Binding-site contacts:
Ligand atom O3 contacts residue GLY33 of chain 1.A at 3.1 Å.
Ligand atom C3 contacts residue GLN242 of chain 1.A at 3.3 Å.
Ligand atom O5 contacts residue TRP265 of chain 1.A at 3.4 Å.
Ligand atom O5 contacts residue TRP372 of chain 1.A at 3.6 Å.
Ligand atom O5 contacts residue GLY268 of chain 1.A at 3.1 Å.
Ligand atom C1 contacts residue ALA337 of chain 1.A at 3.7 Å (hydrophobic).
Ligand atom C1 contacts residue GLY268 of chain 1.A at 3.2 Å.
Ligand atom O3 contacts residue ARG34 of chain 1.A at 3.6 Å.
Ligand atom O4 contacts residue ASN60 of chain 1.A at 3.5 Å (h-bond).
Ligand atom C4 contacts residue ASP374 of chain 1.A at 3.3 Å.
Ligand atom O1 contacts residue ALA337 of chain 1.A at 2.5 Å (h-bond).
Ligand atom O3 contacts residue ALA30 of chain 1.A at 2.8 Å (h-bond).
Ligand atom C2 contacts residue ASP272 of chain 1.A at 3.3 Å.
Ligand atom C5 contacts residue HIS187 of chain 1.A at 3.4 Å.
Ligand atom O1 contacts residue LYS271 of chain 1.A at 3.1 Å (salt-bridge).
Ligand atom O3 contacts residue GLN242 of chain 1.A at 2.6 Å (h-bond).
Ligand atom O2 contacts residue GLY33 of chain 1.A at 3.0 Å (h-bond).
Ligand atom O2 contacts residue ALA30 of chain 1.A at 3.5 Å (h-bond).
Ligand atom O1 contacts residue PHE338 of chain 1.A at 3.7 Å.
Ligand atom C3 contacts residue TRP183 of chain 1.A at 3.5 Å (hydrophobic).
Ligand atom C5 contacts residue TRP265 of chain 1.A at 3.7 Å (hydrophobic).
Ligand atom O4 contacts residue ASP374 of chain 1.A at 2.6 Å (salt-bridge).
Ligand atom C1 contacts residue ASP272 of chain 1.A at 3.5 Å.
Ligand atom C3 contacts residue ALA30 of chain 1.A at 3.5 Å (hydrophobic).
Ligand atom C4 contacts residue PHE338 of chain 1.A at 3.6 Å (hydrophobic).
Ligand atom O5 contacts residue GLN242 of chain 1.A at 2.9 Å (h-bond).
Ligand atom O3 contacts residue ALA28 of chain 1.A at 3.5 Å.
Ligand atom O4 contacts residue HIS187 of chain 1.A at 2.9 Å (h-bond).
Ligand atom C5 contacts residue TRP372 of chain 1.A at 3.4 Å (hydrophobic).
Ligand atom O2 contacts residue GLU32 of chain 1.A at 3.2 Å (salt-bridge).
Ligand atom O4 contacts residue TRP265 of chain 1.A at 3.6 Å.
Ligand atom C2 contacts residue GLY33 of chain 1.A at 3.5 Å.
Ligand atom O2 contacts residue ASP272 of chain 1.A at 2.6 Å (salt-bridge).
Ligand atom O2 contacts residue ASN27 of chain 1.A at 3.2 Å (h-bond).
Ligand atom O4 contacts residue GLN242 of chain 1.A at 3.6 Å.
Ligand atom O3 contacts residue ASP374 of chain 1.A at 2.8 Å (salt-bridge).
Ligand atom O2 contacts residue ASN60 of chain 1.A at 3.1 Å (h-bond).
Ligand atom C3 contacts residue ASN60 of chain 1.A at 3.7 Å.
Ligand atom C5 contacts residue GLY268 of chain 1.A at 3.7 Å.
Ligand atom C3 contacts residue ASP272 of chain 1.A at 3.7 Å.

Sequence of chain 1.A:
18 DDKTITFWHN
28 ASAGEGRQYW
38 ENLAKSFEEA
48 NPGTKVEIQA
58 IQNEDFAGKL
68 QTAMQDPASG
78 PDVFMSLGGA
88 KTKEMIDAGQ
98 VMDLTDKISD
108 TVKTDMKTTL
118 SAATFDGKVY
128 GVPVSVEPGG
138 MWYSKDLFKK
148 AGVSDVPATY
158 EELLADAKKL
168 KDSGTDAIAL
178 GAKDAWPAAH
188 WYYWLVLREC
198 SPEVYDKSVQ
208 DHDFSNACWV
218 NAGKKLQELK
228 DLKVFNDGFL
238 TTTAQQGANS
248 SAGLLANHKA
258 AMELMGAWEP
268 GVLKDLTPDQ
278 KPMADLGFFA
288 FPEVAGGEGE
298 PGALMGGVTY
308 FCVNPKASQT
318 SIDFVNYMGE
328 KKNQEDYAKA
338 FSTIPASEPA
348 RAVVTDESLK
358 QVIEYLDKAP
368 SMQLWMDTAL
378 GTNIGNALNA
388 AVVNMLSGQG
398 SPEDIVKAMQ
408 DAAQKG

The small molecule below binds the protein below.
Small molecule (SMILES): O[C@@H]1[C@@H](O)[C@H](O[C@@H]2CO[C@@H](O[C@@H]3CO[C@@H](O[C@@H]4CO[C@@H](O)[C@H](O)[C@H]4O)[C@H](O)[C@H]3O)[C@H](O)[C@H]2O)OC[C@H]1O